Binding-site contacts:
Ligand atom C09 contacts residue GLU44 of chain 1.A at 3.9 Å.
Ligand atom C11 contacts residue CYS43 of chain 1.A at 4.1 Å (hydrophobic).
Ligand atom C03 contacts residue GLU44 of chain 1.A at 4.2 Å.
Ligand atom C13 contacts residue GLU44 of chain 1.A at 4.4 Å.
Ligand atom N19 contacts residue GLU19 of chain 1.A at 2.9 Å (salt-bridge).
Ligand atom C17 contacts residue LEU48 of chain 1.A at 4.3 Å (hydrophobic).
Ligand atom C07 contacts residue GLU44 of chain 1.A at 3.7 Å.
Ligand atom C03 contacts residue ASN47 of chain 1.A at 4.3 Å.
Ligand atom N19 contacts residue LEU48 of chain 1.A at 3.4 Å.
Ligand atom N12 contacts residue GLU44 of chain 1.A at 3.3 Å (salt-bridge).
Ligand atom C04 contacts residue ASN47 of chain 1.A at 4.1 Å.
Ligand atom N18 contacts residue VAL51 of chain 1.A at 3.9 Å.
Ligand atom C04 contacts residue GLU44 of chain 1.A at 4.4 Å.
Ligand atom C11 contacts residue ASN47 of chain 1.A at 4.1 Å.
Ligand atom N18 contacts residue GLU19 of chain 1.A at 2.8 Å (salt-bridge).
Ligand atom C10 contacts residue CYS43 of chain 1.A at 3.8 Å (hydrophobic).
Ligand atom C05 contacts residue ASN47 of chain 1.A at 3.8 Å.
Ligand atom S01 contacts residue ASN47 of chain 1.A at 3.8 Å.
Ligand atom C02 contacts residue ASN47 of chain 1.A at 4.1 Å.
Ligand atom C17 contacts residue GLU19 of chain 1.A at 3.7 Å.
Ligand atom C08 contacts residue GLU44 of chain 1.A at 3.8 Å.
Ligand atom C11 contacts residue GLU44 of chain 1.A at 3.7 Å.
Ligand atom C06 contacts residue GLU44 of chain 1.A at 4.0 Å.
Ligand atom C10 contacts residue GLU44 of chain 1.A at 3.8 Å.

A protein and the small-molecule ligand that binds it are described below.
Small molecule (SMILES): [H]/N=C(/N)c1cc(-c2ccccc2NC(=O)C=C)cs1

Sequence of chain 1.A:
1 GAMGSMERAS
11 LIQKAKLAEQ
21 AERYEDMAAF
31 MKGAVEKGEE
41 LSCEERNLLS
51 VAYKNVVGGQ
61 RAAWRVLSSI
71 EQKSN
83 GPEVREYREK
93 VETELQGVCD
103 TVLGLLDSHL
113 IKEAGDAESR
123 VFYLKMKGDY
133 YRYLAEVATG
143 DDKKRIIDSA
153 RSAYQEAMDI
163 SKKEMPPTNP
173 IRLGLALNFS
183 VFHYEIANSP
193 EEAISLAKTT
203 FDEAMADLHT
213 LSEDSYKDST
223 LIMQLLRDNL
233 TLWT